Binding-site contacts:
Ligand atom N3 contacts residue GLN112 of chain 1.A at 3.2 Å (h-bond).
Ligand atom C12 contacts residue MET50 of chain 1.A at 3.9 Å (hydrophobic).
Ligand atom C14 contacts residue GLN112 of chain 1.A at 3.2 Å.
Ligand atom C14 contacts residue GLU114 of chain 1.A at 3.8 Å.
Ligand atom C1 contacts residue TYR57 of chain 1.A at 3.4 Å (hydrophobic).
Ligand atom N4 contacts residue CYS52 of chain 1.A at 3.8 Å.
Ligand atom C8 contacts residue GLY54 of chain 1.A at 3.3 Å.
Ligand atom C13 contacts residue CYS52 of chain 1.A at 3.2 Å (hydrophobic).
Ligand atom C11 contacts residue GLY54 of chain 1.A at 3.8 Å.
Ligand atom O contacts residue MET113 of chain 1.A at 3.5 Å.
Ligand atom C12 contacts residue ASN20 of chain 2.A at 3.8 Å.
Ligand atom O contacts residue GLU114 of chain 1.A at 3.0 Å (salt-bridge).
Ligand atom C5 contacts residue TYR57 of chain 1.A at 3.5 Å (hydrophobic).
Ligand atom C10 contacts residue GLN112 of chain 1.A at 3.2 Å.
Ligand atom N contacts residue ALA51 of chain 1.A at 3.2 Å (h-bond).
Ligand atom N1 contacts residue ARG23 of chain 2.A at 3.8 Å.
Ligand atom C7 contacts residue GLY54 of chain 1.A at 3.8 Å.
Ligand atom N3 contacts residue GLY54 of chain 1.A at 3.9 Å.
Ligand atom C contacts residue ALA51 of chain 1.A at 3.8 Å (hydrophobic).
Ligand atom C contacts residue MET50 of chain 1.A at 3.3 Å (hydrophobic).
Ligand atom N2 contacts residue ASN20 of chain 2.A at 3.6 Å.
Ligand atom C contacts residue ASN20 of chain 2.A at 3.6 Å.
Ligand atom CL contacts residue TYR57 of chain 1.A at 3.7 Å.
Ligand atom CL contacts residue ASN20 of chain 2.A at 3.5 Å.
Ligand atom N contacts residue MET50 of chain 1.A at 3.0 Å (h-bond).
Ligand atom CL contacts residue ARG23 of chain 2.A at 3.2 Å.
Ligand atom C2 contacts residue TYR57 of chain 1.A at 3.8 Å (hydrophobic).
Ligand atom N contacts residue ASN20 of chain 2.A at 3.8 Å.
Ligand atom C6 contacts residue MET50 of chain 1.A at 3.6 Å (hydrophobic).
Ligand atom C1 contacts residue ASN20 of chain 2.A at 3.6 Å.
Ligand atom CL contacts residue LEU24 of chain 2.A at 3.5 Å.
Ligand atom C contacts residue TYR57 of chain 1.A at 3.3 Å (hydrophobic).
Ligand atom C5 contacts residue ASN20 of chain 2.A at 3.8 Å.
Ligand atom O contacts residue GLN112 of chain 1.A at 3.2 Å (h-bond).
Ligand atom N contacts residue LEU24 of chain 2.A at 3.6 Å.
Ligand atom N contacts residue TYR57 of chain 1.A at 3.7 Å.
Ligand atom C2 contacts residue ASN20 of chain 2.A at 3.6 Å.
Ligand atom C9 contacts residue GLY54 of chain 1.A at 3.5 Å.
Ligand atom N2 contacts residue MET50 of chain 1.A at 2.9 Å (h-bond).
Ligand atom C12 contacts residue ALA51 of chain 1.A at 3.7 Å (hydrophobic).

Sequence of chain 1.A:
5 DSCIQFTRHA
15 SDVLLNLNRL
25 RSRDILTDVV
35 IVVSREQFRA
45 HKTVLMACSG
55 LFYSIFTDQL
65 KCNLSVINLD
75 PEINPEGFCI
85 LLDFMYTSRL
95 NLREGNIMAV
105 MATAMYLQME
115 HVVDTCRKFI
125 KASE

A protein and the small-molecule ligand that binds it are described below.
Small molecule (SMILES): Cn1c(=O)n(C)c2cc(Nc3ccnc(Cl)c3C#N)ccc21

Sequence of chain 2.A:
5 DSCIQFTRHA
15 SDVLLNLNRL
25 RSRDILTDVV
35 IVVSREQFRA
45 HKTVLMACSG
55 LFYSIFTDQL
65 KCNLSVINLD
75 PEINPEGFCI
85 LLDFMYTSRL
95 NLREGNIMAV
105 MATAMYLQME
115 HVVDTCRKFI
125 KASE